Binding-site contacts:
Ligand atom C16 contacts residue HIS426 of chain 1.A at 2.5 Å.
Ligand atom C12 contacts residue HIS430 of chain 1.A at 3.7 Å.
Ligand atom C05 contacts residue HIS417 of chain 1.A at 4.2 Å.
Ligand atom C04 contacts residue ARG693 of chain 1.A at 2.1 Å.
Ligand atom C07 contacts residue ARG693 of chain 1.A at 3.7 Å.
Ligand atom C09 contacts residue HIS426 of chain 1.A at 4.0 Å.
Ligand atom C07 contacts residue LEU420 of chain 1.A at 3.9 Å (hydrophobic).
Ligand atom C16 contacts residue THR421 of chain 1.A at 3.7 Å.
Ligand atom C16 contacts residue LEU420 of chain 1.A at 3.7 Å (hydrophobic).
Ligand atom B01 contacts residue HIS426 of chain 1.A at 2.6 Å.
Ligand atom O14 contacts residue HIS426 of chain 1.A at 1.5 Å (h-bond).
Ligand atom C08 contacts residue HIS426 of chain 1.A at 3.3 Å.
Ligand atom C03 contacts residue ARG693 of chain 1.A at 3.4 Å.
Ligand atom C13 contacts residue HIS426 of chain 1.A at 3.5 Å.
Ligand atom C06 contacts residue ARG693 of chain 1.A at 2.7 Å.
Ligand atom B01 contacts residue LEU420 of chain 1.A at 4.1 Å.
Ligand atom C12 contacts residue HIS426 of chain 1.A at 4.4 Å.
Ligand atom C02 contacts residue HIS426 of chain 1.A at 4.0 Å.
Ligand atom C05 contacts residue ARG693 of chain 1.A at 1.5 Å.
Ligand atom C02 contacts residue LEU420 of chain 1.A at 4.3 Å (hydrophobic).
Ligand atom C05 contacts residue LEU694 of chain 1.A at 3.8 Å (hydrophobic).
Ligand atom C02 contacts residue ARG693 of chain 1.A at 4.0 Å.
Ligand atom C10 contacts residue HIS430 of chain 1.A at 3.6 Å.
Ligand atom C07 contacts residue HIS426 of chain 1.A at 4.5 Å.
Ligand atom C13 contacts residue HIS430 of chain 1.A at 4.4 Å.
Ligand atom N17 contacts residue THR421 of chain 1.A at 3.8 Å.
Ligand atom C13 contacts residue ARG693 of chain 1.A at 4.2 Å.
Ligand atom C11 contacts residue HIS430 of chain 1.A at 3.2 Å.
Ligand atom C10 contacts residue TRP433 of chain 1.A at 4.5 Å (hydrophobic).
Ligand atom C15 contacts residue HIS426 of chain 1.A at 1.4 Å.
Ligand atom C15 contacts residue LEU420 of chain 1.A at 4.2 Å (hydrophobic).
Ligand atom O14 contacts residue LEU420 of chain 1.A at 3.4 Å (h-bond).
Ligand atom N17 contacts residue HIS426 of chain 1.A at 3.2 Å.
Ligand atom C09 contacts residue LEU429 of chain 1.A at 4.1 Å (hydrophobic).
Ligand atom C10 contacts residue LEU429 of chain 1.A at 4.1 Å (hydrophobic).
Ligand atom C06 contacts residue HIS417 of chain 1.A at 3.7 Å.
Ligand atom C04 contacts residue LEU694 of chain 1.A at 4.1 Å (hydrophobic).
Ligand atom C09 contacts residue HIS430 of chain 1.A at 4.0 Å.

A protein and the small-molecule ligand that binds it are described below.
Small molecule (SMILES): NCCOB(c1ccccc1)c1ccccc1

Sequence of chain 1.A:
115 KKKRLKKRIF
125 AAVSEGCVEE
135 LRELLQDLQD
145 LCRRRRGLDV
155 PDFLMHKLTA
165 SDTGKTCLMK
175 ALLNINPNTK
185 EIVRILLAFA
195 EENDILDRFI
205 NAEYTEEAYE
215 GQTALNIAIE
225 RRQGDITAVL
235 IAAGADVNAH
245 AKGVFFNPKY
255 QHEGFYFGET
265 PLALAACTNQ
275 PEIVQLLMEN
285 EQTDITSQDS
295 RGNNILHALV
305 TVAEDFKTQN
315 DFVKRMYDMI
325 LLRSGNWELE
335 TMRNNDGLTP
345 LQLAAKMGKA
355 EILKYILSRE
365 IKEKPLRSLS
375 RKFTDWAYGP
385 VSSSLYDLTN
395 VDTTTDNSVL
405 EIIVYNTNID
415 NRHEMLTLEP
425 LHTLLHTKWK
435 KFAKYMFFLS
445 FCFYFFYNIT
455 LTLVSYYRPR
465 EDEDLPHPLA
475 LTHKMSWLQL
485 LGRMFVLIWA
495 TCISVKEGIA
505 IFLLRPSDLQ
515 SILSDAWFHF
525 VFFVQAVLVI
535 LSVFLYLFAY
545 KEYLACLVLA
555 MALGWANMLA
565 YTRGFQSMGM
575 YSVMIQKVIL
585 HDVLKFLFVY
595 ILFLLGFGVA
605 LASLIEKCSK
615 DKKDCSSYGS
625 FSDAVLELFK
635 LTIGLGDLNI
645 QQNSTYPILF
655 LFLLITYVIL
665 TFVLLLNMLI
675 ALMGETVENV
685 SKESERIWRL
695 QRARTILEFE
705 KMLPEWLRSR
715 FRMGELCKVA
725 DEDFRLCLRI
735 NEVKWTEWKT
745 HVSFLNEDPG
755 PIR